Binding-site contacts:
Ligand atom C11 contacts residue ILE142 of chain 2.A at 3.6 Å (hydrophobic).
Ligand atom O8 contacts residue GLU196 of chain 2.A at 2.7 Å (salt-bridge).
Ligand atom O8 contacts residue ARG212 of chain 2.A at 3.5 Å.
Ligand atom O9 contacts residue ARG144 of chain 2.A at 3.5 Å (salt-bridge).
Ligand atom C6 contacts residue TYR324 of chain 2.A at 3.7 Å (hydrophobic).
Ligand atom C4 contacts residue TYR324 of chain 2.A at 3.6 Å (hydrophobic).
Ligand atom O1A contacts residue ARG290 of chain 2.A at 2.7 Å (salt-bridge).
Ligand atom C2 contacts residue ASP70 of chain 2.A at 3.7 Å.
Ligand atom O6 contacts residue TYR324 of chain 2.A at 2.9 Å (h-bond).
Ligand atom C11 contacts residue TRP98 of chain 2.A at 3.8 Å (hydrophobic).
Ligand atom O1A contacts residue TYR324 of chain 2.A at 3.4 Å (h-bond).
Ligand atom O2 contacts residue ASP70 of chain 2.A at 2.7 Å (salt-bridge).
Ligand atom C8 contacts residue ARG212 of chain 2.A at 3.5 Å.
Ligand atom O10 contacts residue ARG71 of chain 2.A at 2.8 Å (salt-bridge).
Ligand atom O9 contacts residue ALA166 of chain 2.A at 3.3 Å.
Ligand atom C5 contacts residue ASP70 of chain 2.A at 3.6 Å.
Ligand atom C3 contacts residue ASP70 of chain 2.A at 3.6 Å.
Ligand atom C4 contacts residue ASP70 of chain 2.A at 3.8 Å.
Ligand atom O6 contacts residue GLU197 of chain 2.A at 3.8 Å.
Ligand atom O1B contacts residue ARG290 of chain 2.A at 2.9 Å (salt-bridge).
Ligand atom O10 contacts residue ASP70 of chain 2.A at 3.8 Å.
Ligand atom O4 contacts residue ASP70 of chain 2.A at 3.2 Å.
Ligand atom C1 contacts residue ARG290 of chain 2.A at 3.5 Å.
Ligand atom O1A contacts residue ARG212 of chain 2.A at 3.2 Å (salt-bridge).
Ligand atom C9 contacts residue GLU196 of chain 2.A at 3.5 Å.
Ligand atom C1 contacts residue TYR324 of chain 2.A at 3.1 Å (hydrophobic).
Ligand atom C11 contacts residue ARG144 of chain 2.A at 3.8 Å.
Ligand atom O1B contacts residue TYR324 of chain 2.A at 3.5 Å (h-bond).
Ligand atom C4 contacts residue GLU38 of chain 2.A at 3.8 Å.
Ligand atom O6 contacts residue ARG212 of chain 2.A at 3.5 Å (salt-bridge).
Ligand atom C8 contacts residue GLU196 of chain 2.A at 3.6 Å.
Ligand atom O9 contacts residue GLU196 of chain 2.A at 2.5 Å (salt-bridge).
Ligand atom C3 contacts residue TYR324 of chain 2.A at 3.1 Å (hydrophobic).
Ligand atom O4 contacts residue GLU38 of chain 2.A at 3.2 Å (salt-bridge).
Ligand atom C6 contacts residue GLU197 of chain 2.A at 3.6 Å.
Ligand atom C2 contacts residue TYR324 of chain 2.A at 3.1 Å (hydrophobic).
Ligand atom C9 contacts residue ALA166 of chain 2.A at 3.7 Å (hydrophobic).
Ligand atom C3 contacts residue GLU38 of chain 2.A at 3.5 Å.
Ligand atom O8 contacts residue GLU197 of chain 2.A at 3.8 Å.
Ligand atom O1B contacts residue ARG37 of chain 2.A at 2.8 Å (salt-bridge).

Sequence of chain 2.A:
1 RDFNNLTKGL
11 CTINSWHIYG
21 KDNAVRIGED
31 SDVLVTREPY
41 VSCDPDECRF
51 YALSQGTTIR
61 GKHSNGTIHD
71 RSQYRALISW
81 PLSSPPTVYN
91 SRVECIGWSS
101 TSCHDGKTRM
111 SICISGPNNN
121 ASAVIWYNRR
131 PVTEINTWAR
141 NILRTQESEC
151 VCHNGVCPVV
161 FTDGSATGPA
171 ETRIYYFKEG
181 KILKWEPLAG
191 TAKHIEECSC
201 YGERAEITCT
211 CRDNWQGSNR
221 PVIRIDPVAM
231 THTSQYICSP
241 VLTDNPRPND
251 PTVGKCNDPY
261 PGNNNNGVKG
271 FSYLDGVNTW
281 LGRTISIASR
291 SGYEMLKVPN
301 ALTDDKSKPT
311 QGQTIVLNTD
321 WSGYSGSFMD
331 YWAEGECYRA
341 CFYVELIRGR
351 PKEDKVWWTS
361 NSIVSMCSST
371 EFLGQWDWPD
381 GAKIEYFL

This small molecule binds to this protein.
Small molecule (SMILES): CC(=O)N[C@H]1[C@H]([C@H](O)[C@H](O)CO)O[C@@](O)(C(=O)O)C[C@@H]1O